Binding-site contacts:
Ligand atom C3 contacts residue ASN349 of chain 1.D at 3.8 Å.
Ligand atom O5 contacts residue ASN349 of chain 1.D at 2.4 Å (h-bond).
Ligand atom C7 contacts residue ASN349 of chain 1.D at 3.1 Å.
Ligand atom C1 contacts residue ARG344 of chain 1.D at 3.4 Å.
Ligand atom N2 contacts residue ASN349 of chain 1.D at 2.9 Å (h-bond).
Ligand atom O7 contacts residue ASN349 of chain 1.D at 2.9 Å (h-bond).
Ligand atom C4 contacts residue ASN349 of chain 1.D at 4.3 Å.
Ligand atom C6 contacts residue ARG344 of chain 1.D at 3.4 Å.
Ligand atom O6 contacts residue ARG344 of chain 1.D at 4.2 Å.
Ligand atom C2 contacts residue ASN349 of chain 1.D at 2.5 Å.
Ligand atom C8 contacts residue ASN349 of chain 1.D at 4.1 Å.
Ligand atom C1 contacts residue ASN349 of chain 1.D at 1.4 Å.
Ligand atom C5 contacts residue ARG344 of chain 1.D at 3.4 Å.
Ligand atom C5 contacts residue ASN349 of chain 1.D at 3.6 Å.
Ligand atom O5 contacts residue ARG344 of chain 1.D at 3.2 Å (salt-bridge).

Sequence of chain 1.D:
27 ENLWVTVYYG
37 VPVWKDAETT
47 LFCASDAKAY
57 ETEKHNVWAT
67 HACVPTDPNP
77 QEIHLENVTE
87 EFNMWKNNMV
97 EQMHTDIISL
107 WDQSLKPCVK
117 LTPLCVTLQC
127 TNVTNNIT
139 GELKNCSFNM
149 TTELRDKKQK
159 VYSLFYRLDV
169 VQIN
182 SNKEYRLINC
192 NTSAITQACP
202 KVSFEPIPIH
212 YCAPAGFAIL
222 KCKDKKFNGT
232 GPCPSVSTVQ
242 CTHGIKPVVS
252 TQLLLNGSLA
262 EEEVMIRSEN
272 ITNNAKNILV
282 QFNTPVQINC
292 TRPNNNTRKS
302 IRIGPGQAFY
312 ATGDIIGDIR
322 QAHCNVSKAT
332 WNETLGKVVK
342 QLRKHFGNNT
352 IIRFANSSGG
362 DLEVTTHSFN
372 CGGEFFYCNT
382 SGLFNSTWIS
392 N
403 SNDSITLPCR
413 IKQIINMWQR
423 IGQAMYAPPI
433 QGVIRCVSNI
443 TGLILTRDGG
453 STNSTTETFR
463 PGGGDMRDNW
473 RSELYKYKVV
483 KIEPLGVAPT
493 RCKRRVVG

This protein binds this small molecule.
Small molecule (SMILES): CC(=O)N[C@@H]1[C@@H](O)[C@H](O)[C@@H](CO)O[C@H]1O